Sequence of chain 1.A:
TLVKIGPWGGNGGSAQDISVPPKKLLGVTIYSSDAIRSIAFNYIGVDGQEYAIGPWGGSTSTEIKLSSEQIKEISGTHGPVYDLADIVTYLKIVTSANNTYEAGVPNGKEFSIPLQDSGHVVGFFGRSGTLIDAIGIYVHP

Sequence of chain 1.B:
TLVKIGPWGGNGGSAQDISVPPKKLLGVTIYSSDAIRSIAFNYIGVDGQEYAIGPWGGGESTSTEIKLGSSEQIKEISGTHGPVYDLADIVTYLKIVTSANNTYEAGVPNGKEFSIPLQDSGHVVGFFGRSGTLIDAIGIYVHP

This small molecule binds to this protein.
Small molecule (SMILES): CC(=O)N[C@H]1[C@H](O[C@@H]2[C@@H](O[C@H]3[C@H](O)[C@@H](CO[C@H]4O[C@H](CO)[C@@H](O)[C@H](O)[C@@H]4O[C@@H]4O[C@H](CO)[C@@H](O)[C@H](O)[C@H]4NC(C)=O)OC(=O)[C@H]3O)O[C@H](CO)[C@@H](O)[C@@H]2O)O[C@H](CO)[C@@H](O[C@@H]2O[C@H](CO)[C@H](O)[C@H](O)[C@H]2O)[C@@H]1O

Binding-site contacts:
Ligand atom O3 contacts residue GLY14 of chain 1.A at 2.9 Å (h-bond).
Ligand atom O4 contacts residue ASP137 of chain 1.A at 2.6 Å (salt-bridge).
Ligand atom O6 contacts residue LEU135 of chain 1.B at 2.9 Å (h-bond).
Ligand atom C1 contacts residue THR134 of chain 1.A at 3.5 Å.
Ligand atom C4 contacts residue GLY14 of chain 1.B at 3.4 Å.
Ligand atom C5 contacts residue SER15 of chain 1.A at 3.4 Å.
Ligand atom O6 contacts residue GLY133 of chain 1.B at 3.1 Å (h-bond).
Ligand atom C6 contacts residue ASP137 of chain 1.B at 3.3 Å.
Ligand atom C4 contacts residue ASP137 of chain 1.B at 3.4 Å.
Ligand atom C8 contacts residue ASP87 of chain 1.B at 3.5 Å.
Ligand atom O3 contacts residue ASP87 of chain 1.B at 3.2 Å (salt-bridge).
Ligand atom O3 contacts residue GLY14 of chain 1.B at 2.8 Å (h-bond).
Ligand atom O4 contacts residue GLY13 of chain 1.B at 3.5 Å.
Ligand atom O6 contacts residue LEU135 of chain 1.A at 2.9 Å (h-bond).
Ligand atom O5 contacts residue LEU88 of chain 1.B at 3.5 Å.
Ligand atom O6 contacts residue ASP137 of chain 1.B at 2.5 Å (salt-bridge).
Ligand atom O5 contacts residue THR134 of chain 1.B at 3.2 Å (h-bond).
Ligand atom O6 contacts residue THR134 of chain 1.B at 3.2 Å (h-bond).
Ligand atom O2 contacts residue THR134 of chain 1.B at 3.5 Å (h-bond).
Ligand atom C1 contacts residue SER15 of chain 1.A at 3.3 Å.
Ligand atom O4 contacts residue ASP137 of chain 1.B at 2.5 Å (salt-bridge).
Ligand atom N2 contacts residue ASP87 of chain 1.B at 3.5 Å (salt-bridge).
Ligand atom C8 contacts residue THR134 of chain 1.A at 3.6 Å.
Ligand atom C6 contacts residue GLY14 of chain 1.A at 3.4 Å.
Ligand atom C3 contacts residue THR134 of chain 1.A at 3.5 Å.
Ligand atom C4 contacts residue GLY14 of chain 1.A at 3.4 Å.
Ligand atom O6 contacts residue ASP137 of chain 1.A at 2.7 Å (salt-bridge).
Ligand atom O1 contacts residue THR134 of chain 1.A at 3.4 Å (h-bond).
Ligand atom C7 contacts residue ASP87 of chain 1.B at 3.6 Å.
Ligand atom O5 contacts residue THR134 of chain 1.B at 3.6 Å.
Ligand atom O6 contacts residue GLY133 of chain 1.A at 3.2 Å (h-bond).
Ligand atom O4 contacts residue GLY14 of chain 1.A at 3.5 Å (h-bond).
Ligand atom O4 contacts residue GLY14 of chain 1.B at 3.4 Å (h-bond).
Ligand atom O5 contacts residue SER15 of chain 1.A at 3.4 Å (h-bond).
Ligand atom O5 contacts residue THR134 of chain 1.A at 3.0 Å (h-bond).
Ligand atom O7 contacts residue GLY133 of chain 1.A at 3.1 Å.
Ligand atom C2 contacts residue THR134 of chain 1.B at 3.5 Å.
Ligand atom O6 contacts residue THR134 of chain 1.A at 3.1 Å (h-bond).
Ligand atom C4 contacts residue SER15 of chain 1.A at 3.5 Å.
Ligand atom C4 contacts residue ASP137 of chain 1.A at 3.5 Å.